Binding-site contacts:
Ligand atom C8 contacts residue LYS252 of chain 1.C at 4.2 Å.
Ligand atom C2 contacts residue ASN275 of chain 1.C at 2.2 Å.
Ligand atom O3 contacts residue SER254 of chain 1.C at 3.2 Å.
Ligand atom C4 contacts residue ASN275 of chain 1.C at 3.8 Å.
Ligand atom C3 contacts residue ASN275 of chain 1.C at 3.1 Å.
Ligand atom C7 contacts residue ASN275 of chain 1.C at 4.0 Å.
Ligand atom C5 contacts residue ASN275 of chain 1.C at 3.6 Å.
Ligand atom O7 contacts residue ASN275 of chain 1.C at 4.1 Å.
Ligand atom C1 contacts residue ASN275 of chain 1.C at 1.5 Å.
Ligand atom N2 contacts residue ASN275 of chain 1.C at 3.5 Å (h-bond).
Ligand atom O3 contacts residue ASN275 of chain 1.C at 3.0 Å (h-bond).
Ligand atom O5 contacts residue ASN275 of chain 1.C at 2.5 Å (h-bond).

This small molecule binds to this protein.
Small molecule (SMILES): CC(=O)N[C@@H]1[C@@H](O)[C@H](O)[C@@H](CO)O[C@H]1O

Sequence of chain 1.C:
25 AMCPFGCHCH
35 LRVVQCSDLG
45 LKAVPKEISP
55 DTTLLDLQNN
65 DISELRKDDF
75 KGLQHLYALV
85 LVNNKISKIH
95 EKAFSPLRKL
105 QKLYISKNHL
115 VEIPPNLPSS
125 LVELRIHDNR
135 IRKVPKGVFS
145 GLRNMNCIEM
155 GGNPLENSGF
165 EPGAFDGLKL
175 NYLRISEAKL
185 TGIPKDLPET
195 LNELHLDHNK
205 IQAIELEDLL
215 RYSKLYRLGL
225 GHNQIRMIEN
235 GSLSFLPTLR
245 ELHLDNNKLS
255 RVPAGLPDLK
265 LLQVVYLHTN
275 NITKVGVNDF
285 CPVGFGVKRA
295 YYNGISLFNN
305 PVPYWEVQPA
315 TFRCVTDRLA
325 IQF